The protein below binds the small molecule below.
Small molecule (SMILES): CC(=O)N[C@@H]1[C@@H](O)[C@H](O)[C@@H](CO)O[C@H]1O

Sequence of chain 1.F:
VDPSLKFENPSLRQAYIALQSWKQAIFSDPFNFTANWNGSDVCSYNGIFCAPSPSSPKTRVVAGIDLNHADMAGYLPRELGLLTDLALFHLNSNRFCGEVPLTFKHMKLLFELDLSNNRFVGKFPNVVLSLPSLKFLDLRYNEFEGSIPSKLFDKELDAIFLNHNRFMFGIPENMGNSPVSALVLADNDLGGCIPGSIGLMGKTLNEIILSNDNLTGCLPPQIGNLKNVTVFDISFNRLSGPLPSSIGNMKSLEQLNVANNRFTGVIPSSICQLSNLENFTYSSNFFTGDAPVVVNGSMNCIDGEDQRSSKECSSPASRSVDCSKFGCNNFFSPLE

Binding-site contacts:
Ligand atom C1 contacts residue SER320 of chain 1.F at 4.0 Å.
Ligand atom C5 contacts residue ASN318 of chain 1.F at 3.7 Å.
Ligand atom C2 contacts residue ASN318 of chain 1.F at 2.5 Å.
Ligand atom N2 contacts residue ASN318 of chain 1.F at 3.0 Å (h-bond).
Ligand atom O7 contacts residue ASN318 of chain 1.F at 2.9 Å (h-bond).
Ligand atom C1 contacts residue ASN318 of chain 1.F at 1.4 Å.
Ligand atom C7 contacts residue ASN318 of chain 1.F at 3.2 Å.
Ligand atom C3 contacts residue ASN318 of chain 1.F at 3.8 Å.
Ligand atom C8 contacts residue ASN318 of chain 1.F at 4.3 Å.
Ligand atom O5 contacts residue ASN318 of chain 1.F at 2.4 Å (h-bond).
Ligand atom C4 contacts residue ASN318 of chain 1.F at 4.2 Å.